Sequence of chain 2.A:
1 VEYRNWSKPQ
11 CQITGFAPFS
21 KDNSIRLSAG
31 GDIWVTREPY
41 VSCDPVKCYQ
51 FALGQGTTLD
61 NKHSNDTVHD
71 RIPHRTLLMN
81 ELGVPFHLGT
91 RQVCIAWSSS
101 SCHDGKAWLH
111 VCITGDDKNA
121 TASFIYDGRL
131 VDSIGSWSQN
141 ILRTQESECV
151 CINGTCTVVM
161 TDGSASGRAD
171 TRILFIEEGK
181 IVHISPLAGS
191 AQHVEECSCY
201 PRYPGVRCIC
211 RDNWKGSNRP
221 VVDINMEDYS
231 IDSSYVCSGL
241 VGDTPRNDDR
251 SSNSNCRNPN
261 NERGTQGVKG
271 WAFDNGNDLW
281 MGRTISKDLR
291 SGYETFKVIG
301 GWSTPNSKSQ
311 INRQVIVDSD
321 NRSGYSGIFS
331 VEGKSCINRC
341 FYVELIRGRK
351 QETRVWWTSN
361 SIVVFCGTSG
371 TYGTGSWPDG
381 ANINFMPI

Binding-site contacts:
Ligand atom C6 contacts residue GLN310 of chain 3.A at 3.9 Å.
Ligand atom C2 contacts residue ASN119 of chain 2.A at 2.4 Å.
Ligand atom C6 contacts residue ILE311 of chain 3.A at 3.6 Å (hydrophobic).
Ligand atom O2 contacts residue ASN312 of chain 3.A at 3.6 Å.
Ligand atom O2 contacts residue ILE311 of chain 3.A at 3.4 Å.
Ligand atom C8 contacts residue TYR372 of chain 3.A at 3.7 Å (hydrophobic).
Ligand atom O7 contacts residue ASN119 of chain 2.A at 2.7 Å (h-bond).
Ligand atom O3 contacts residue GLN310 of chain 3.A at 3.7 Å.
Ligand atom C7 contacts residue ASN119 of chain 2.A at 3.0 Å.
Ligand atom C3 contacts residue ASN119 of chain 2.A at 3.8 Å.
Ligand atom C8 contacts residue ASN312 of chain 3.A at 3.5 Å.
Ligand atom O5 contacts residue ASN119 of chain 2.A at 2.4 Å (h-bond).
Ligand atom C6 contacts residue TYR372 of chain 3.A at 3.4 Å (hydrophobic).
Ligand atom O6 contacts residue GLY373 of chain 3.A at 2.8 Å (h-bond).
Ligand atom C2 contacts residue THR374 of chain 3.A at 3.6 Å.
Ligand atom C3 contacts residue ASN312 of chain 3.A at 3.5 Å.
Ligand atom O5 contacts residue ILE311 of chain 3.A at 3.7 Å.
Ligand atom C4 contacts residue GLN310 of chain 3.A at 3.6 Å.
Ligand atom N2 contacts residue ASN119 of chain 2.A at 2.9 Å (h-bond).
Ligand atom O5 contacts residue TYR372 of chain 3.A at 3.9 Å.
Ligand atom O2 contacts residue ARG313 of chain 3.A at 3.4 Å (salt-bridge).
Ligand atom O2 contacts residue GLN310 of chain 3.A at 3.5 Å (h-bond).
Ligand atom O4 contacts residue ARG313 of chain 3.A at 3.4 Å (salt-bridge).
Ligand atom C5 contacts residue ASN119 of chain 2.A at 3.7 Å.
Ligand atom O5 contacts residue THR374 of chain 3.A at 3.1 Å (h-bond).
Ligand atom C7 contacts residue ASN312 of chain 3.A at 3.7 Å.
Ligand atom C6 contacts residue GLY373 of chain 3.A at 3.5 Å.
Ligand atom O7 contacts residue THR374 of chain 3.A at 3.8 Å.
Ligand atom O3 contacts residue GLN310 of chain 3.A at 3.5 Å (h-bond).
Ligand atom C1 contacts residue ASN119 of chain 2.A at 1.5 Å.
Ligand atom O6 contacts residue TYR372 of chain 3.A at 3.5 Å.
Ligand atom O6 contacts residue THR374 of chain 3.A at 3.1 Å (h-bond).
Ligand atom C3 contacts residue GLN310 of chain 3.A at 3.4 Å.
Ligand atom C1 contacts residue THR374 of chain 3.A at 3.6 Å.
Ligand atom O5 contacts residue GLY373 of chain 3.A at 3.3 Å.
Ligand atom O6 contacts residue ILE311 of chain 3.A at 3.7 Å.
Ligand atom N2 contacts residue ASN312 of chain 3.A at 3.6 Å (h-bond).
Ligand atom O5 contacts residue ASN312 of chain 3.A at 3.9 Å.
Ligand atom O3 contacts residue ASN312 of chain 3.A at 2.9 Å (h-bond).
Ligand atom O4 contacts residue ASN312 of chain 3.A at 3.6 Å (h-bond).

Sequence of chain 3.A:
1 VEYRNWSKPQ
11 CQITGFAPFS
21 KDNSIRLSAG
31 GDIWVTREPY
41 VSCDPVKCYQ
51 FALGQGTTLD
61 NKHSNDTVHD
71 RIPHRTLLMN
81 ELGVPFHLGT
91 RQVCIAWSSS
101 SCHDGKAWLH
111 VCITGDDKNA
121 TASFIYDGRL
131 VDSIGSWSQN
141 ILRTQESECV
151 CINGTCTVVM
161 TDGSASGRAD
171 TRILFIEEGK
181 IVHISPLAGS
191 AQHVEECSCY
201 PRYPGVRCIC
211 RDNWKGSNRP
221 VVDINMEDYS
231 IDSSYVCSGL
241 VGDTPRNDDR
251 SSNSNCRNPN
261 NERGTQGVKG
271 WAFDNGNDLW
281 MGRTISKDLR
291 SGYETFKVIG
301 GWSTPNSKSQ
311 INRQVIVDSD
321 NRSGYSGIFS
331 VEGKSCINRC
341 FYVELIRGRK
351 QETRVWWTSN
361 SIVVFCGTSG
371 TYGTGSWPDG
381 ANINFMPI

A protein and the small-molecule ligand that binds it are described below.
Small molecule (SMILES): CC(=O)N[C@H]1[C@H](O[C@H]2[C@H](O)[C@@H](NC(C)=O)CO[C@@H]2CO)O[C@H](CO)[C@@H](O[C@@H]2O[C@H](CO[C@H]3O[C@H](CO)[C@@H](O)[C@H](O)[C@@H]3O)[C@@H](O)[C@H](O[C@H]3O[C@H](CO)[C@@H](O)[C@H](O)[C@@H]3O[C@H]3O[C@H](CO)[C@@H](O)[C@H](O)[C@@H]3O)[C@@H]2O)[C@@H]1O